This protein binds this small molecule.
Small molecule (SMILES): CC(=O)N[C@@H]1[C@@H](O)[C@H](O)[C@@H](CO)O[C@H]1O

Binding-site contacts:
Ligand atom C4 contacts residue ASN61 of chain 1.C at 4.3 Å.
Ligand atom C2 contacts residue ASN61 of chain 1.C at 2.5 Å.
Ligand atom C1 contacts residue ASN61 of chain 1.C at 1.5 Å.
Ligand atom O7 contacts residue TYR28 of chain 1.C at 4.1 Å.
Ligand atom O7 contacts residue ASN61 of chain 1.C at 4.2 Å.
Ligand atom C7 contacts residue ASN61 of chain 1.C at 3.8 Å.
Ligand atom C7 contacts residue TYR28 of chain 1.C at 4.4 Å (hydrophobic).
Ligand atom C5 contacts residue ASN61 of chain 1.C at 3.7 Å.
Ligand atom N2 contacts residue ASN61 of chain 1.C at 2.9 Å (h-bond).
Ligand atom O5 contacts residue ASN61 of chain 1.C at 2.4 Å (h-bond).
Ligand atom C8 contacts residue TYR28 of chain 1.C at 3.7 Å (hydrophobic).
Ligand atom C3 contacts residue ASN61 of chain 1.C at 3.9 Å.

Sequence of chain 1.C:
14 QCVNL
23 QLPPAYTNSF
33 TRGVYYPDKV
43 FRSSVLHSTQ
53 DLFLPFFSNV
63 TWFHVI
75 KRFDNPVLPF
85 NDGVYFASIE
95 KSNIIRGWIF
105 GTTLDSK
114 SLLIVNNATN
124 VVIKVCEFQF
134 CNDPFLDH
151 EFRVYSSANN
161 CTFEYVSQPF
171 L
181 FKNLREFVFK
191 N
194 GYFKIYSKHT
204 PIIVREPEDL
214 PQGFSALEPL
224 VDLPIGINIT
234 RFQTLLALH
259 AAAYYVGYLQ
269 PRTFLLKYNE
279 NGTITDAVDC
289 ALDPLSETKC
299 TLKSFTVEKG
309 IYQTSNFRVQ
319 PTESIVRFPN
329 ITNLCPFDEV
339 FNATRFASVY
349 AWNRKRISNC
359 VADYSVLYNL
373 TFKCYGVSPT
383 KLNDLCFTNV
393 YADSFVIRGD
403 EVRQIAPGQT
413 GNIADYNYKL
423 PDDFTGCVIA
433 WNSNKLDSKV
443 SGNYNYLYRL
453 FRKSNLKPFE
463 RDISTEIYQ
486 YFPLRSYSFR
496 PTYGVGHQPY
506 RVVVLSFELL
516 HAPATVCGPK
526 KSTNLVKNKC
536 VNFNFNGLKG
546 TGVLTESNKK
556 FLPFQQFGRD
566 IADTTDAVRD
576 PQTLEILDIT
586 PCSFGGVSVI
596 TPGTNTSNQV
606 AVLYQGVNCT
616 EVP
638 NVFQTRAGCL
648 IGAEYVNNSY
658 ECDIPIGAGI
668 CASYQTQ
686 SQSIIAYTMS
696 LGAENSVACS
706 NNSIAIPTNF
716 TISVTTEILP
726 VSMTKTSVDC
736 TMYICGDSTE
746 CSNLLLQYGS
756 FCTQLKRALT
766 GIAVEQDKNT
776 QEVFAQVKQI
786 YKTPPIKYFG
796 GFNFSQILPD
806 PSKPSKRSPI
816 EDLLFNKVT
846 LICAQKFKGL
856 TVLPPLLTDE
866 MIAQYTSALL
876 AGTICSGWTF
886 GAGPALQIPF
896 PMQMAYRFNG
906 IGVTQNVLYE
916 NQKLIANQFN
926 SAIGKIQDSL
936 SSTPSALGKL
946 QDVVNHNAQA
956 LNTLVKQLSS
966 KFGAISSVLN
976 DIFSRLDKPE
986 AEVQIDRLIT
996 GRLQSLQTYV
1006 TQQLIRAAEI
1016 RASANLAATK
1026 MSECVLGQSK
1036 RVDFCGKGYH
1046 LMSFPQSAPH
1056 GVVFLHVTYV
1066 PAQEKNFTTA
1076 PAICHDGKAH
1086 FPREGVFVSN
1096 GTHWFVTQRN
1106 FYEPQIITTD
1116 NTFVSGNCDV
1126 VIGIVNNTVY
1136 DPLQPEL